Binding-site contacts:
Ligand atom C9 contacts residue LEU27 of chain 1.B at 3.8 Å (hydrophobic).
Ligand atom N27 contacts residue CYS98 of chain 1.B at 4.1 Å.
Ligand atom N11 contacts residue LEU27 of chain 1.B at 3.8 Å.
Ligand atom F22 contacts residue ASP160 of chain 1.B at 3.2 Å.
Ligand atom C17 contacts residue LEU149 of chain 1.B at 3.7 Å (hydrophobic).
Ligand atom N27 contacts residue ALA48 of chain 1.B at 3.4 Å.
Ligand atom C28 contacts residue ALA48 of chain 1.B at 4.0 Å (hydrophobic).
Ligand atom C15 contacts residue ALA102 of chain 1.B at 3.8 Å (hydrophobic).
Ligand atom C10 contacts residue GLY101 of chain 1.B at 3.6 Å.
Ligand atom C26 contacts residue GLU96 of chain 1.B at 4.0 Å.
Ligand atom C25 contacts residue ILE95 of chain 1.B at 3.6 Å (hydrophobic).
Ligand atom C21 contacts residue LEU149 of chain 1.B at 4.0 Å (hydrophobic).
Ligand atom N27 contacts residue LEU149 of chain 1.B at 3.5 Å.
Ligand atom C26 contacts residue LEU149 of chain 1.B at 3.3 Å (hydrophobic).
Ligand atom C28 contacts residue CYS98 of chain 1.B at 3.9 Å (hydrophobic).
Ligand atom C25 contacts residue GLU96 of chain 1.B at 3.8 Å.
Ligand atom C25 contacts residue ALA48 of chain 1.B at 3.6 Å (hydrophobic).
Ligand atom C14 contacts residue ALA102 of chain 1.B at 4.1 Å (hydrophobic).
Ligand atom C20 contacts residue LEU149 of chain 1.B at 3.3 Å (hydrophobic).
Ligand atom O29 contacts residue PHE97 of chain 1.B at 3.5 Å.
Ligand atom C14 contacts residue GLY101 of chain 1.B at 3.5 Å.
Ligand atom C7 contacts residue VAL299 of chain 1.B at 4.0 Å (hydrophobic).
Ligand atom C9 contacts residue GLY101 of chain 1.B at 4.0 Å.
Ligand atom C10 contacts residue LEU27 of chain 1.B at 3.9 Å (hydrophobic).
Ligand atom N2 contacts residue VAL299 of chain 1.B at 3.6 Å.
Ligand atom C15 contacts residue GLY101 of chain 1.B at 3.7 Å.
Ligand atom C21 contacts residue ASP160 of chain 1.B at 4.1 Å.
Ligand atom C23 contacts residue ASP160 of chain 1.B at 3.9 Å.
Ligand atom N27 contacts residue GLU96 of chain 1.B at 3.3 Å (salt-bridge).
Ligand atom O29 contacts residue CYS98 of chain 1.B at 3.0 Å (h-bond).
Ligand atom C24 contacts residue ILE95 of chain 1.B at 3.4 Å (hydrophobic).
Ligand atom C25 contacts residue LEU149 of chain 1.B at 4.0 Å (hydrophobic).
Ligand atom C18 contacts residue LEU149 of chain 1.B at 3.5 Å (hydrophobic).
Ligand atom C23 contacts residue ILE95 of chain 1.B at 4.0 Å (hydrophobic).
Ligand atom C23 contacts residue ALA159 of chain 1.B at 4.0 Å (hydrophobic).
Ligand atom C26 contacts residue ALA48 of chain 1.B at 3.5 Å (hydrophobic).
Ligand atom C1 contacts residue VAL299 of chain 1.B at 3.2 Å (hydrophobic).
Ligand atom C16 contacts residue GLY101 of chain 1.B at 4.0 Å.
Ligand atom C28 contacts residue LEU149 of chain 1.B at 3.7 Å (hydrophobic).
Ligand atom N13 contacts residue GLY101 of chain 1.B at 4.0 Å.

The small molecule below binds the protein below.
Small molecule (SMILES): CN1CCN(c2ccc3[nH]c(-c4c(N)c5c(F)cccc5[nH]c4=O)nc3c2)CC1

Sequence of chain 1.B:
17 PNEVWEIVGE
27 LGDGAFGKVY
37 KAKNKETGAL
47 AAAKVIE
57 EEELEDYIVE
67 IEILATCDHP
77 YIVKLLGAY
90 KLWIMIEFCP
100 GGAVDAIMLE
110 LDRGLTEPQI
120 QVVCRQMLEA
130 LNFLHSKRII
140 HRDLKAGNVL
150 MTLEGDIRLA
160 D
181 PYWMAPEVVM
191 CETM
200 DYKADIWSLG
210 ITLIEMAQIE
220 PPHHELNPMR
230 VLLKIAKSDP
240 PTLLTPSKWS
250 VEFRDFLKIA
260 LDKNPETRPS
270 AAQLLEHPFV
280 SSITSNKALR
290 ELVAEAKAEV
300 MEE